Sequence of chain 1.A:
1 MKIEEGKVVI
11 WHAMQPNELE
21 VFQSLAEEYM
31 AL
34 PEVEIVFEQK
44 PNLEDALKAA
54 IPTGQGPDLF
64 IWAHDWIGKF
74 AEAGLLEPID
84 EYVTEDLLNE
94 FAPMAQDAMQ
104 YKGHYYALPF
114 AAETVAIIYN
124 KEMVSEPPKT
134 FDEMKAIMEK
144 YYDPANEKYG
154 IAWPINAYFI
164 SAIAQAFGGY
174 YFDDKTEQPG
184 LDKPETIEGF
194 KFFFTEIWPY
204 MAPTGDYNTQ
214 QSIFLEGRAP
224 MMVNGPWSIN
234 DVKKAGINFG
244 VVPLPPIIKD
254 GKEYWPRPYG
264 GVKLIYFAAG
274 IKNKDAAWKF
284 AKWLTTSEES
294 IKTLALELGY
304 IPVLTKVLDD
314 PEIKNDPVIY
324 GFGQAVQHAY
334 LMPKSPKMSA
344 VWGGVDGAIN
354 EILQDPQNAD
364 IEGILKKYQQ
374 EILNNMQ

Binding-site contacts:
Ligand atom O2 contacts residue GLU18 of chain 1.A at 2.6 Å (salt-bridge).
Ligand atom O3 contacts residue TRP230 of chain 1.A at 3.5 Å.
Ligand atom O6 contacts residue ASN159 of chain 1.A at 3.0 Å (h-bond).
Ligand atom O5 contacts residue PHE162 of chain 1.A at 3.8 Å.
Ligand atom O6 contacts residue TYR161 of chain 1.A at 3.1 Å (h-bond).
Ligand atom O4 contacts residue TRP65 of chain 1.A at 3.8 Å.
Ligand atom O3 contacts residue ALA66 of chain 1.A at 3.3 Å.
Ligand atom C1 contacts residue TRP230 of chain 1.A at 3.6 Å (hydrophobic).
Ligand atom C6 contacts residue ASN159 of chain 1.A at 3.7 Å.
Ligand atom O2 contacts residue LYS266 of chain 1.A at 3.6 Å.
Ligand atom O2 contacts residue TRP230 of chain 1.A at 3.7 Å.
Ligand atom O1 contacts residue GLN15 of chain 1.A at 3.5 Å (h-bond).
Ligand atom C1 contacts residue TYR161 of chain 1.A at 3.5 Å (hydrophobic).
Ligand atom C6 contacts residue TYR161 of chain 1.A at 3.6 Å (hydrophobic).
Ligand atom C2 contacts residue ASP68 of chain 1.A at 3.3 Å.
Ligand atom O6 contacts residue ALA160 of chain 1.A at 3.8 Å.
Ligand atom C2 contacts residue TRP230 of chain 1.A at 3.5 Å (hydrophobic).
Ligand atom O2 contacts residue MET335 of chain 1.A at 3.6 Å.
Ligand atom O6 contacts residue PHE162 of chain 1.A at 3.7 Å.
Ligand atom O1 contacts residue ALA13 of chain 1.A at 3.0 Å (h-bond).
Ligand atom C4 contacts residue TRP345 of chain 1.A at 3.8 Å (hydrophobic).
Ligand atom O2 contacts residue GLU116 of chain 1.A at 2.6 Å (salt-bridge).
Ligand atom O2 contacts residue ASP68 of chain 1.A at 2.6 Å (salt-bridge).
Ligand atom C3 contacts residue ASP68 of chain 1.A at 3.5 Å.
Ligand atom C2 contacts residue MET335 of chain 1.A at 3.7 Å (hydrophobic).
Ligand atom C6 contacts residue TRP345 of chain 1.A at 3.8 Å (hydrophobic).
Ligand atom O1 contacts residue GLU18 of chain 1.A at 3.5 Å (salt-bridge).
Ligand atom O5 contacts residue TYR161 of chain 1.A at 3.2 Å.
Ligand atom C1 contacts residue ALA13 of chain 1.A at 3.4 Å (hydrophobic).
Ligand atom O3 contacts residue MET335 of chain 1.A at 3.8 Å.
Ligand atom O3 contacts residue LYS266 of chain 1.A at 2.6 Å (salt-bridge).
Ligand atom C4 contacts residue TYR161 of chain 1.A at 3.8 Å (hydrophobic).
Ligand atom O1 contacts residue MET14 of chain 1.A at 3.4 Å.
Ligand atom O3 contacts residue ASP68 of chain 1.A at 2.6 Å (salt-bridge).
Ligand atom C3 contacts residue TRP65 of chain 1.A at 3.8 Å (hydrophobic).
Ligand atom C2 contacts residue GLU18 of chain 1.A at 3.4 Å.
Ligand atom O3 contacts residue TRP69 of chain 1.A at 3.0 Å (h-bond).
Ligand atom O2 contacts residue TRP65 of chain 1.A at 3.0 Å (h-bond).
Ligand atom C2 contacts residue GLU116 of chain 1.A at 3.5 Å.
Ligand atom O3 contacts residue GLU116 of chain 1.A at 3.8 Å.

A protein and the small-molecule ligand that binds it are described below.
Small molecule (SMILES): OC[C@H]1O[C@H](O[C@H]2[C@H](O)[C@@H](O)[C@@H](O[C@H]3[C@H](O)[C@@H](O)[C@H](O)O[C@@H]3CO)O[C@@H]2CO)[C@H](O)[C@@H](O)[C@@H]1O